This protein binds this small molecule.
Small molecule (SMILES): Cc1cc(CCCOc2c(C)cc(-c3noc(C(F)(F)F)n3)cc2C)on1

Sequence of chain 25.C:
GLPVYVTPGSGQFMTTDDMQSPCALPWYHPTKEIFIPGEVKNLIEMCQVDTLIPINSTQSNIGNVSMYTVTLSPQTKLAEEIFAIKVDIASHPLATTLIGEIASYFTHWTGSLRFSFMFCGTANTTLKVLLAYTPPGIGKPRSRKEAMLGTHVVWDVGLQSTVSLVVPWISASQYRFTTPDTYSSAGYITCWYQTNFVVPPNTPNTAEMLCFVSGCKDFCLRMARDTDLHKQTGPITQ

Binding-site contacts:
Ligand atom C3 contacts residue LEU100 of chain 25.A at 3.6 Å (hydrophobic).
Ligand atom F3 contacts residue ALA166 of chain 25.A at 3.2 Å.
Ligand atom CM6 contacts residue MET214 of chain 25.A at 3.4 Å (hydrophobic).
Ligand atom N1A contacts residue TYR144 of chain 25.A at 3.3 Å.
Ligand atom CM6 contacts residue TYR144 of chain 25.A at 3.6 Å (hydrophobic).
Ligand atom F2 contacts residue VAL168 of chain 25.A at 2.9 Å.
Ligand atom N3A contacts residue LEU217 of chain 25.A at 3.6 Å.
Ligand atom CM2 contacts residue ILE122 of chain 25.A at 3.5 Å (hydrophobic).
Ligand atom C2A contacts residue TYR144 of chain 25.A at 3.6 Å (hydrophobic).
Ligand atom F3 contacts residue MET143 of chain 25.A at 3.3 Å.
Ligand atom O1A contacts residue TYR144 of chain 25.A at 3.3 Å.
Ligand atom N3A contacts residue PHE179 of chain 25.A at 3.2 Å.
Ligand atom F1 contacts residue MET124 of chain 25.A at 3.5 Å.
Ligand atom N2 contacts residue LEU100 of chain 25.A at 3.8 Å.
Ligand atom CM3 contacts residue TYR190 of chain 25.A at 3.7 Å (hydrophobic).
Ligand atom C1C contacts residue MET214 of chain 25.A at 3.5 Å (hydrophobic).
Ligand atom C1B contacts residue ILE98 of chain 25.A at 3.7 Å (hydrophobic).
Ligand atom CM4 contacts residue TYR142 of chain 25.A at 3.5 Å (hydrophobic).
Ligand atom C4 contacts residue LEU100 of chain 25.A at 3.7 Å (hydrophobic).
Ligand atom F3 contacts residue TYR144 of chain 25.A at 3.1 Å.
Ligand atom O1 contacts residue LEU100 of chain 25.A at 3.7 Å.
Ligand atom F1 contacts residue TYR142 of chain 25.A at 3.3 Å.
Ligand atom C5B contacts residue LEU181 of chain 25.A at 3.5 Å (hydrophobic).
Ligand atom C6B contacts residue LEU181 of chain 25.A at 3.5 Å (hydrophobic).
Ligand atom N1A contacts residue PHE179 of chain 25.A at 3.6 Å.
Ligand atom CM3 contacts residue ASN212 of chain 25.A at 3.6 Å.
Ligand atom C5B contacts residue TYR144 of chain 25.A at 3.7 Å (hydrophobic).
Ligand atom F2 contacts residue TYR142 of chain 25.A at 3.6 Å.
Ligand atom O1 contacts residue MET214 of chain 25.A at 3.3 Å.
Ligand atom F1 contacts residue LEU217 of chain 25.A at 3.3 Å.
Ligand atom C3A contacts residue TYR144 of chain 25.A at 3.7 Å (hydrophobic).
Ligand atom CM6 contacts residue LEU184 of chain 25.A at 3.4 Å (hydrophobic).
Ligand atom F3 contacts residue TYR142 of chain 25.A at 2.6 Å.
Ligand atom C1B contacts residue LEU181 of chain 25.A at 3.8 Å (hydrophobic).
Ligand atom F2 contacts residue PHE179 of chain 25.A at 3.6 Å.
Ligand atom C2A contacts residue PHE179 of chain 25.A at 3.5 Å (hydrophobic).
Ligand atom O1B contacts residue ILE98 of chain 25.A at 3.1 Å.
Ligand atom C4B contacts residue LEU181 of chain 25.A at 3.8 Å (hydrophobic).
Ligand atom C4 contacts residue TYR190 of chain 25.A at 3.6 Å (hydrophobic).
Ligand atom C3A contacts residue PHE179 of chain 25.A at 3.4 Å (hydrophobic).

Sequence of chain 25.A:
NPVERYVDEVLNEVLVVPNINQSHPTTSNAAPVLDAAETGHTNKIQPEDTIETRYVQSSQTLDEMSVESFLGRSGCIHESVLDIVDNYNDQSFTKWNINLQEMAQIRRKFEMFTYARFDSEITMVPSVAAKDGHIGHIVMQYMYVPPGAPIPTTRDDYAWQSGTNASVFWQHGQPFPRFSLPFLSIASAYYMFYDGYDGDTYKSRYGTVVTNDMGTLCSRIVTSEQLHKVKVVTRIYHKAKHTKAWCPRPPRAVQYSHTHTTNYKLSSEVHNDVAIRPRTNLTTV